Sequence of chain 1.C:
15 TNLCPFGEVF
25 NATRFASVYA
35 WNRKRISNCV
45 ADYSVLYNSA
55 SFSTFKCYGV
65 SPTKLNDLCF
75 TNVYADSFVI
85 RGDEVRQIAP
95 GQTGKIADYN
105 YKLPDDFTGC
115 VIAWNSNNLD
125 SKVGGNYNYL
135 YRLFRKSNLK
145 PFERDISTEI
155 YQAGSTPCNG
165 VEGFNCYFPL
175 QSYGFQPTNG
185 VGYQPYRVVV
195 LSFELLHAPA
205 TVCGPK

The small molecule below binds the protein below.
Small molecule (SMILES): CC(=O)N[C@H]1[C@H](O[C@H]2[C@H](O)[C@@H](NC(C)=O)CO[C@@H]2CO[C@@H]2O[C@@H](C)[C@@H](O)[C@@H](O)[C@@H]2O)O[C@H](CO)[C@@H](O)[C@@H]1O

Binding-site contacts:
Ligand atom C8 contacts residue LEU50 of chain 1.C at 4.1 Å (hydrophobic).
Ligand atom N2 contacts residue ASN25 of chain 1.C at 3.0 Å (h-bond).
Ligand atom O6 contacts residue ASN25 of chain 1.C at 4.5 Å.
Ligand atom C1 contacts residue ASN25 of chain 1.C at 1.4 Å.
Ligand atom C7 contacts residue GLY21 of chain 1.C at 3.9 Å.
Ligand atom C5 contacts residue ASN25 of chain 1.C at 3.6 Å.
Ligand atom O5 contacts residue ASN25 of chain 1.C at 2.3 Å (h-bond).
Ligand atom C4 contacts residue ASN25 of chain 1.C at 4.2 Å.
Ligand atom C7 contacts residue ASN25 of chain 1.C at 3.6 Å.
Ligand atom O7 contacts residue ASN25 of chain 1.C at 3.6 Å.
Ligand atom C2 contacts residue ASN25 of chain 1.C at 2.5 Å.
Ligand atom C8 contacts residue PHE20 of chain 1.C at 4.1 Å (hydrophobic).
Ligand atom C3 contacts residue ASN25 of chain 1.C at 3.8 Å.
Ligand atom C8 contacts residue GLY21 of chain 1.C at 4.0 Å.
Ligand atom C8 contacts residue PHE24 of chain 1.C at 4.5 Å (hydrophobic).
Ligand atom O7 contacts residue GLY21 of chain 1.C at 3.3 Å.